Sequence of chain 53.F:
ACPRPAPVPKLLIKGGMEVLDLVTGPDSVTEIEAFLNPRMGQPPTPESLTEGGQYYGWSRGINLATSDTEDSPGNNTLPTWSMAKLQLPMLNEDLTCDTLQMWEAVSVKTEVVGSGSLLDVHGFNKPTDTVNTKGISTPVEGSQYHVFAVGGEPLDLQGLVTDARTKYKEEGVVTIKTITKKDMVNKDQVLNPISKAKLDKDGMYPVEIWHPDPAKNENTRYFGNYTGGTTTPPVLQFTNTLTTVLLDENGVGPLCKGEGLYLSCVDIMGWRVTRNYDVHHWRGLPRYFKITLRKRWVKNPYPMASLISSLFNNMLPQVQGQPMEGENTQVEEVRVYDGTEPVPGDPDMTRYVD

This small molecule binds to this protein.
Small molecule (SMILES): CC(=O)N[C@H]1[C@H]([C@H](O)[C@H](O)CO)O[C@@](O[C@H]2[C@@H](O)[C@@H](CO)O[C@@H](O[C@H]3[C@H](O)[C@@H](O)[C@H](O)O[C@@H]3CO)[C@@H]2O)(C(=O)O)C[C@@H]1O

Sequence of chain 54.F:
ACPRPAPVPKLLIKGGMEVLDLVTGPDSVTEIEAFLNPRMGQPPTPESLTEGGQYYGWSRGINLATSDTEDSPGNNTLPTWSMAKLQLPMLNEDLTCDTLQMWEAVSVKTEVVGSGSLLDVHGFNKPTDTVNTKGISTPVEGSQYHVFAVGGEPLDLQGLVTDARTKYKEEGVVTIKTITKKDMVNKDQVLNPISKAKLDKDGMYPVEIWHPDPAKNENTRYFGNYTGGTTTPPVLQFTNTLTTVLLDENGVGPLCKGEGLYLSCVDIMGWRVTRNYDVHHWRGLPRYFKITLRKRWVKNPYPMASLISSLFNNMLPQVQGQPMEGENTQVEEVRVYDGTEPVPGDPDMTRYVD

Binding-site contacts:
Ligand atom C11 contacts residue ASP85 of chain 53.F at 3.7 Å.
Ligand atom O1A contacts residue GLY78 of chain 54.F at 3.7 Å.
Ligand atom N5 contacts residue TYR72 of chain 54.F at 3.1 Å (h-bond).
Ligand atom C4 contacts residue VAL296 of chain 54.F at 4.3 Å (hydrophobic).
Ligand atom C6 contacts residue ASN93 of chain 54.F at 3.1 Å.
Ligand atom C5 contacts residue TYR72 of chain 54.F at 3.6 Å (hydrophobic).
Ligand atom O8 contacts residue ARG77 of chain 54.F at 3.9 Å.
Ligand atom O4 contacts residue VAL296 of chain 54.F at 3.8 Å.
Ligand atom O1B contacts residue TYR72 of chain 54.F at 4.1 Å.
Ligand atom C1 contacts residue TYR72 of chain 54.F at 3.8 Å (hydrophobic).
Ligand atom C2 contacts residue GLY78 of chain 54.F at 4.2 Å.
Ligand atom C3 contacts residue HIS298 of chain 54.F at 4.1 Å.
Ligand atom C3 contacts residue GLY78 of chain 54.F at 4.0 Å.
Ligand atom O4 contacts residue TYR72 of chain 54.F at 4.3 Å.
Ligand atom C3 contacts residue ARG77 of chain 54.F at 3.9 Å.
Ligand atom C3 contacts residue VAL296 of chain 54.F at 3.5 Å (hydrophobic).
Ligand atom O3 contacts residue GLY78 of chain 54.F at 3.7 Å.
Ligand atom C3 contacts residue GLY78 of chain 54.F at 4.2 Å.
Ligand atom C7 contacts residue TYR72 of chain 54.F at 4.2 Å (hydrophobic).
Ligand atom C6 contacts residue TYR72 of chain 54.F at 3.6 Å (hydrophobic).
Ligand atom C4 contacts residue HIS298 of chain 54.F at 4.1 Å.
Ligand atom C6 contacts residue THR94 of chain 54.F at 4.2 Å.
Ligand atom O1B contacts residue ARG77 of chain 54.F at 2.9 Å (salt-bridge).
Ligand atom O4 contacts residue ASN80 of chain 54.F at 4.2 Å.
Ligand atom C10 contacts residue TYR72 of chain 54.F at 4.1 Å (hydrophobic).
Ligand atom O10 contacts residue THR291 of chain 54.F at 3.7 Å.
Ligand atom O6 contacts residue ASN93 of chain 54.F at 2.9 Å (h-bond).
Ligand atom C4 contacts residue TYR72 of chain 54.F at 3.5 Å (hydrophobic).
Ligand atom O4 contacts residue HIS298 of chain 54.F at 3.1 Å (h-bond).
Ligand atom O4 contacts residue GLY78 of chain 54.F at 3.1 Å.
Ligand atom O8 contacts residue TYR72 of chain 54.F at 4.2 Å.
Ligand atom O1A contacts residue ARG77 of chain 54.F at 3.0 Å (salt-bridge).
Ligand atom O3 contacts residue ASN80 of chain 54.F at 4.0 Å.
Ligand atom O4 contacts residue THR291 of chain 54.F at 3.3 Å.
Ligand atom O1A contacts residue TYR72 of chain 54.F at 3.2 Å.
Ligand atom O4 contacts residue ILE79 of chain 54.F at 3.5 Å (h-bond).
Ligand atom C4 contacts residue GLY78 of chain 54.F at 3.4 Å.
Ligand atom C1 contacts residue ARG77 of chain 54.F at 3.5 Å.
Ligand atom O10 contacts residue ASN293 of chain 54.F at 3.5 Å (h-bond).
Ligand atom C5 contacts residue ASN93 of chain 54.F at 4.2 Å.